Binding-site contacts:
Ligand atom O1A contacts residue ZN1 of chain 2.J at 2.3 Å.
Ligand atom N6 contacts residue ASP355 of chain 2.B at 3.2 Å (salt-bridge).
Ligand atom O1B contacts residue ARG170 of chain 2.B at 3.4 Å (salt-bridge).
Ligand atom O6 contacts residue TRP326 of chain 2.B at 3.3 Å.
Ligand atom C2 contacts residue ZN1 of chain 2.J at 3.1 Å.
Ligand atom C1 contacts residue HIS28 of chain 2.B at 3.9 Å.
Ligand atom C2 contacts residue TRP325 of chain 2.B at 3.6 Å (hydrophobic).
Ligand atom N6 contacts residue ZN1 of chain 2.J at 3.9 Å.
Ligand atom O2 contacts residue ZN1 of chain 2.J at 2.1 Å.
Ligand atom C4 contacts residue TRP326 of chain 2.B at 3.7 Å (hydrophobic).
Ligand atom O4 contacts residue HIS49 of chain 2.B at 3.1 Å (h-bond).
Ligand atom O2 contacts residue TRP325 of chain 2.B at 2.9 Å (h-bond).
Ligand atom O4 contacts residue TRP326 of chain 2.B at 3.5 Å.
Ligand atom O3 contacts residue ARG357 of chain 2.B at 3.1 Å (salt-bridge).
Ligand atom C3 contacts residue ZN1 of chain 2.J at 3.8 Å.
Ligand atom O2 contacts residue ASP355 of chain 2.B at 2.9 Å (salt-bridge).
Ligand atom O6 contacts residue TYR50 of chain 2.B at 2.8 Å (h-bond).
Ligand atom O1A contacts residue MET258 of chain 2.B at 3.9 Å.
Ligand atom O3 contacts residue HIS28 of chain 2.B at 2.9 Å (h-bond).
Ligand atom O4 contacts residue ARG357 of chain 2.B at 3.1 Å (salt-bridge).
Ligand atom O1A contacts residue HIS28 of chain 2.B at 3.1 Å (h-bond).
Ligand atom C4 contacts residue ARG357 of chain 2.B at 3.8 Å.
Ligand atom O5 contacts residue TYR50 of chain 2.B at 3.7 Å.
Ligand atom C4 contacts residue HIS49 of chain 2.B at 3.9 Å.
Ligand atom O1A contacts residue HIS26 of chain 2.B at 3.4 Å (h-bond).
Ligand atom O3 contacts residue ZN1 of chain 2.J at 3.4 Å.
Ligand atom O6 contacts residue ASP355 of chain 2.B at 3.6 Å (salt-bridge).
Ligand atom C3 contacts residue ARG357 of chain 2.B at 3.9 Å.
Ligand atom N6 contacts residue TYR50 of chain 2.B at 3.5 Å (h-bond).
Ligand atom C1 contacts residue ZN1 of chain 2.J at 3.1 Å.
Ligand atom O2 contacts residue HIS28 of chain 2.B at 3.5 Å (h-bond).
Ligand atom O1A contacts residue ARG170 of chain 2.B at 2.6 Å (salt-bridge).
Ligand atom C2 contacts residue HIS28 of chain 2.B at 4.0 Å.
Ligand atom C1 contacts residue ARG170 of chain 2.B at 3.4 Å.
Ligand atom O5 contacts residue ARG357 of chain 2.B at 2.6 Å (salt-bridge).
Ligand atom O6 contacts residue TRP325 of chain 2.B at 3.8 Å.
Ligand atom C5 contacts residue HIS49 of chain 2.B at 3.6 Å.
Ligand atom O5 contacts residue HIS49 of chain 2.B at 2.8 Å (h-bond).
Ligand atom C5 contacts residue ARG357 of chain 2.B at 3.5 Å.
Ligand atom C2 contacts residue TRP326 of chain 2.B at 4.0 Å (hydrophobic).

Sequence of chain 2.B:
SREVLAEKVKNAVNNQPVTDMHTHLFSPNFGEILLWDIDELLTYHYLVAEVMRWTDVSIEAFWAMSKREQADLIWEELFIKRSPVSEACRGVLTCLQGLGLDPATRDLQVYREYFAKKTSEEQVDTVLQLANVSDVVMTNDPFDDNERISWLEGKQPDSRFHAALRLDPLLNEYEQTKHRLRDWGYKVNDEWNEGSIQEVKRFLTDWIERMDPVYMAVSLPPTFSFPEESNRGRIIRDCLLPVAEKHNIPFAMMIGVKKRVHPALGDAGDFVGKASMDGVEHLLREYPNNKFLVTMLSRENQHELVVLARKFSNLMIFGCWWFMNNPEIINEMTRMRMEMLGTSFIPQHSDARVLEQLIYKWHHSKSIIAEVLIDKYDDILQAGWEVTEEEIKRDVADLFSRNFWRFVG

This small molecule binds to this protein.
Small molecule (SMILES): O=C(O)[C@@H](O)[C@H](O)[C@H](O)C(=O)NO